Binding-site contacts:
Ligand atom O7 contacts residue ASN327 of chain 1.B at 3.8 Å.
Ligand atom O5 contacts residue ASN327 of chain 1.B at 2.4 Å (h-bond).
Ligand atom O6 contacts residue PRO575 of chain 1.B at 3.3 Å (h-bond).
Ligand atom N2 contacts residue ASN327 of chain 1.B at 2.9 Å (h-bond).
Ligand atom C4 contacts residue ASN327 of chain 1.B at 4.2 Å.
Ligand atom C2 contacts residue ASN327 of chain 1.B at 2.4 Å.
Ligand atom C4 contacts residue GLN576 of chain 1.B at 4.1 Å.
Ligand atom C1 contacts residue ASN327 of chain 1.B at 1.4 Å.
Ligand atom C3 contacts residue GLN576 of chain 1.B at 4.2 Å.
Ligand atom C5 contacts residue ASN327 of chain 1.B at 3.7 Å.
Ligand atom C7 contacts residue ASN327 of chain 1.B at 3.5 Å.
Ligand atom C3 contacts residue ASN327 of chain 1.B at 3.8 Å.
Ligand atom C1 contacts residue GLN576 of chain 1.B at 3.9 Å.
Ligand atom C5 contacts residue PRO575 of chain 1.B at 4.0 Å (hydrophobic).
Ligand atom O3 contacts residue GLN576 of chain 1.B at 4.3 Å.
Ligand atom C6 contacts residue PRO575 of chain 1.B at 3.4 Å (hydrophobic).
Ligand atom C1 contacts residue ILE328 of chain 1.B at 4.3 Å (hydrophobic).
Ligand atom N2 contacts residue GLN576 of chain 1.B at 4.3 Å.
Ligand atom C2 contacts residue GLN576 of chain 1.B at 3.4 Å.
Ligand atom O7 contacts residue GLN576 of chain 1.B at 3.4 Å (h-bond).
Ligand atom C7 contacts residue GLN576 of chain 1.B at 4.2 Å.
Ligand atom C4 contacts residue PRO575 of chain 1.B at 4.4 Å (hydrophobic).
Ligand atom O5 contacts residue GLN576 of chain 1.B at 3.8 Å.
Ligand atom O5 contacts residue PRO575 of chain 1.B at 3.6 Å.

This protein binds this small molecule.
Small molecule (SMILES): CC(=O)N[C@@H]1[C@@H](O)[C@H](O)[C@@H](CO)O[C@H]1O

Sequence of chain 1.B:
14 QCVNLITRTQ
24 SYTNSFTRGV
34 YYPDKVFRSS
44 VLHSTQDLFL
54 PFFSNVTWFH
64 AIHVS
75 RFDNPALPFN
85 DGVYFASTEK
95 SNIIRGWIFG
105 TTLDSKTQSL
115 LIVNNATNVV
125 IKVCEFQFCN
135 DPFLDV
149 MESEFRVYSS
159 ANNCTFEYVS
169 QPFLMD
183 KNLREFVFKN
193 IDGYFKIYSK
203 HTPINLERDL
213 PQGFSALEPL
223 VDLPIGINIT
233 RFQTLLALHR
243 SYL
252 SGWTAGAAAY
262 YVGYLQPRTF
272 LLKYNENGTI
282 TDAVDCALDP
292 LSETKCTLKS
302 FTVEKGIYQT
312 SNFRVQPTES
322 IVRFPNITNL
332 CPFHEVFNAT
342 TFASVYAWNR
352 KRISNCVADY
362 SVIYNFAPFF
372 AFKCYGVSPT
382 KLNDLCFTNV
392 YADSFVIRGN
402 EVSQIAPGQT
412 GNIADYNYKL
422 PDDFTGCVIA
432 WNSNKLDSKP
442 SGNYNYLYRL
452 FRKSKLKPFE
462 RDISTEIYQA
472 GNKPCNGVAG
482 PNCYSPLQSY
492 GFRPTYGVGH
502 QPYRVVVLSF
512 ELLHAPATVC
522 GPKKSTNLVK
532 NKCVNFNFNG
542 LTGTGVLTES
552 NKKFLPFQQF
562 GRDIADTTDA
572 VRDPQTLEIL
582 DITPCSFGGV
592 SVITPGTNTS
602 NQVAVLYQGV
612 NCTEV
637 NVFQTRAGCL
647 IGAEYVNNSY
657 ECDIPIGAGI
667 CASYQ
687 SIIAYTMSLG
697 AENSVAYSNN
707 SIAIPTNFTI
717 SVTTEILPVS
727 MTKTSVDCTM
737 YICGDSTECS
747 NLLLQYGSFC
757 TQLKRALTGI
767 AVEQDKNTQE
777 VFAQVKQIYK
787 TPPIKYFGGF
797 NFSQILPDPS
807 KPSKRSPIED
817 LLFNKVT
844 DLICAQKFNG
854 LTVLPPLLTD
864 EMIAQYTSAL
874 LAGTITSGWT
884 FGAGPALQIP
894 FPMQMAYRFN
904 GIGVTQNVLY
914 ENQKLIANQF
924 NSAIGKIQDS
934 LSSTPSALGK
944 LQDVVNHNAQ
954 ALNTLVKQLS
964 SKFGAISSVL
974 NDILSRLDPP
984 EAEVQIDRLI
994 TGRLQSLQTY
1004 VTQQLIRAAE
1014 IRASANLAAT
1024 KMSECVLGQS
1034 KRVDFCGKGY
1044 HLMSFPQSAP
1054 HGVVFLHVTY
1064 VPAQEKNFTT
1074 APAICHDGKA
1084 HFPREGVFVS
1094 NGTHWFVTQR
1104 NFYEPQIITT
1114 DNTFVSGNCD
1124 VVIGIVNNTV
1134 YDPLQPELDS